Binding-site contacts:
Ligand atom CAA contacts residue ASN299 of chain 1.A at 3.8 Å.
Ligand atom CAK contacts residue ASN299 of chain 1.A at 4.3 Å.
Ligand atom CAI contacts residue PHE81 of chain 1.A at 3.7 Å (hydrophobic).
Ligand atom CAG contacts residue PHE81 of chain 1.A at 3.7 Å (hydrophobic).
Ligand atom CAA contacts residue LEU209 of chain 1.A at 4.5 Å (hydrophobic).
Ligand atom CAC contacts residue GLY174 of chain 1.A at 3.7 Å.
Ligand atom CAA contacts residue ASN213 of chain 1.A at 4.0 Å.
Ligand atom CAK contacts residue TYR61 of chain 1.A at 3.8 Å (hydrophobic).
Ligand atom CAD contacts residue PHE147 of chain 1.A at 3.6 Å (hydrophobic).
Ligand atom CAA contacts residue TYR61 of chain 1.A at 3.6 Å (hydrophobic).
Ligand atom CAE contacts residue LEU77 of chain 1.A at 3.6 Å (hydrophobic).
Ligand atom CAG contacts residue ASN213 of chain 1.A at 4.3 Å.
Ligand atom CAE contacts residue PHE81 of chain 1.A at 4.0 Å (hydrophobic).
Ligand atom CAL contacts residue VAL173 of chain 1.A at 4.2 Å (hydrophobic).
Ligand atom CAE contacts residue LEU80 of chain 1.A at 3.6 Å (hydrophobic).
Ligand atom CAA contacts residue VAL173 of chain 1.A at 3.7 Å (hydrophobic).
Ligand atom CAC contacts residue VAL173 of chain 1.A at 3.2 Å (hydrophobic).
Ligand atom CAM contacts residue VAL173 of chain 1.A at 4.3 Å (hydrophobic).
Ligand atom CAC contacts residue PHE147 of chain 1.A at 3.9 Å (hydrophobic).
Ligand atom CAB contacts residue PHE81 of chain 1.A at 4.4 Å (hydrophobic).
Ligand atom CAJ contacts residue VAL173 of chain 1.A at 3.8 Å (hydrophobic).
Ligand atom CAF contacts residue LEU77 of chain 1.A at 3.7 Å (hydrophobic).
Ligand atom CAD contacts residue ASP84 of chain 1.A at 3.7 Å.
Ligand atom CAI contacts residue POP1 of chain 1.E at 3.1 Å.
Ligand atom CAO contacts residue PHE81 of chain 1.A at 4.3 Å (hydrophobic).
Ligand atom CAH contacts residue LEU77 of chain 1.A at 4.3 Å (hydrophobic).
Ligand atom CAG contacts residue POP1 of chain 1.E at 3.4 Å.
Ligand atom CAF contacts residue LEU80 of chain 1.A at 4.3 Å (hydrophobic).
Ligand atom CAL contacts residue POP1 of chain 1.E at 3.9 Å.
Ligand atom CAK contacts residue ASN213 of chain 1.A at 4.4 Å.
Ligand atom CAD contacts residue LEU80 of chain 1.A at 3.9 Å (hydrophobic).
Ligand atom NAN contacts residue VAL173 of chain 1.A at 4.1 Å.
Ligand atom CAH contacts residue PHE81 of chain 1.A at 3.5 Å (hydrophobic).
Ligand atom CAM contacts residue PHE147 of chain 1.A at 3.7 Å (hydrophobic).
Ligand atom CAC contacts residue LEU177 of chain 1.A at 3.7 Å (hydrophobic).
Ligand atom CAB contacts residue ASN299 of chain 1.A at 3.8 Å.
Ligand atom CAB contacts residue TYR61 of chain 1.A at 3.2 Å (hydrophobic).
Ligand atom NAN contacts residue PHE147 of chain 1.A at 4.2 Å.

A small-molecule ligand and the protein it binds are described below.
Small molecule (SMILES): C=C(C)[C@H]1CC[C@@]2(C)CCC[C@@H](C)[NH+]2C1

Sequence of chain 1.A:
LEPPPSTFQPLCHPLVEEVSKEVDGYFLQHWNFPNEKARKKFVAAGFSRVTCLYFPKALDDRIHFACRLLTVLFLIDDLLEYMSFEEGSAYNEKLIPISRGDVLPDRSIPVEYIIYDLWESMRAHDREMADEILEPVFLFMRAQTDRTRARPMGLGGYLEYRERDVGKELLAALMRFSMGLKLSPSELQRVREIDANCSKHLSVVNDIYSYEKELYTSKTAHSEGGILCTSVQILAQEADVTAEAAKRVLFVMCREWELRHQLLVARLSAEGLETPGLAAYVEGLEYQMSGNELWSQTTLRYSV